The small molecule below binds the protein below.
Small molecule (SMILES): OC[C@H]1O[C@H](O[C@H]2O[C@H](CO)[C@@H](O)[C@H](O)[C@H]2O)[C@H](O)[C@@H](O)[C@@H]1O

Sequence of chain 1.B:
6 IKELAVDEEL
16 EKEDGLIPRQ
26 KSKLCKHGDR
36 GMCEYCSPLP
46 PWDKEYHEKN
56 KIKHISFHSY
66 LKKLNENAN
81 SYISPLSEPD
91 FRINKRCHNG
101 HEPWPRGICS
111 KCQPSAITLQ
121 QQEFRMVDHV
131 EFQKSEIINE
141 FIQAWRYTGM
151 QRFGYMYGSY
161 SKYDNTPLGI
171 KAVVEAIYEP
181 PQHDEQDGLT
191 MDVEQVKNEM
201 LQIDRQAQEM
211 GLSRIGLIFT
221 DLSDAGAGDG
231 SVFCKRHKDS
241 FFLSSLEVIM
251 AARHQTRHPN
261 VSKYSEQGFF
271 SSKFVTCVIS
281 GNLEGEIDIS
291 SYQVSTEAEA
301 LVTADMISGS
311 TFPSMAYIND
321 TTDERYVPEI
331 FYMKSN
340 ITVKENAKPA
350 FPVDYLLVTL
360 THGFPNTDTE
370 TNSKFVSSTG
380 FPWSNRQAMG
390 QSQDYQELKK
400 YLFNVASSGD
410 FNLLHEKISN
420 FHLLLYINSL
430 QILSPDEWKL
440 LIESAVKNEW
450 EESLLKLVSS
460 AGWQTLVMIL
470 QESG

Binding-site contacts:
Ligand atom O6 contacts residue TYR160 of chain 1.B at 4.2 Å.
Ligand atom O4 contacts residue GLU14 of chain 1.B at 2.6 Å (salt-bridge).
Ligand atom C6 contacts residue GLU14 of chain 1.B at 3.4 Å.
Ligand atom O6 contacts residue GLU175 of chain 1.B at 3.4 Å (salt-bridge).
Ligand atom O3 contacts residue SER159 of chain 1.B at 4.3 Å.
Ligand atom O6 contacts residue ASN371 of chain 1.B at 3.3 Å (h-bond).
Ligand atom C5 contacts residue SER161 of chain 1.B at 4.2 Å.
Ligand atom O6 contacts residue SER161 of chain 1.B at 3.6 Å.
Ligand atom C6 contacts residue GLN133 of chain 1.B at 4.4 Å.
Ligand atom O6 contacts residue LYS162 of chain 1.B at 3.9 Å.
Ligand atom O4 contacts residue ALA10 of chain 1.B at 3.8 Å.
Ligand atom C6 contacts residue ASN371 of chain 1.B at 3.7 Å.
Ligand atom O4 contacts residue LYS373 of chain 1.B at 4.1 Å.
Ligand atom C6 contacts residue TYR160 of chain 1.B at 3.9 Å (hydrophobic).
Ligand atom C4 contacts residue SER159 of chain 1.B at 4.1 Å.
Ligand atom O6 contacts residue VAL11 of chain 1.B at 3.6 Å.
Ligand atom C5 contacts residue GLU14 of chain 1.B at 4.0 Å.
Ligand atom O3 contacts residue LYS373 of chain 1.B at 4.0 Å.
Ligand atom O6 contacts residue GLU14 of chain 1.B at 2.8 Å (salt-bridge).
Ligand atom C1 contacts residue TYR160 of chain 1.B at 4.5 Å (hydrophobic).
Ligand atom C6 contacts residue SER161 of chain 1.B at 4.2 Å.
Ligand atom O5 contacts residue SER161 of chain 1.B at 3.1 Å.
Ligand atom C6 contacts residue VAL11 of chain 1.B at 3.6 Å (hydrophobic).
Ligand atom C3 contacts residue SER159 of chain 1.B at 4.1 Å.
Ligand atom C1 contacts residue SER159 of chain 1.B at 3.8 Å.
Ligand atom C6 contacts residue GLU175 of chain 1.B at 4.2 Å.
Ligand atom O6 contacts residue GLN133 of chain 1.B at 4.0 Å.
Ligand atom O5 contacts residue SER159 of chain 1.B at 3.8 Å.
Ligand atom C6 contacts residue ALA10 of chain 1.B at 3.9 Å (hydrophobic).
Ligand atom C5 contacts residue SER159 of chain 1.B at 4.5 Å.
Ligand atom C1 contacts residue SER161 of chain 1.B at 3.8 Å.
Ligand atom O5 contacts residue TYR160 of chain 1.B at 4.2 Å.
Ligand atom C2 contacts residue SER159 of chain 1.B at 3.2 Å.
Ligand atom C4 contacts residue GLU14 of chain 1.B at 3.3 Å.
Ligand atom C5 contacts residue TYR160 of chain 1.B at 4.4 Å (hydrophobic).
Ligand atom O2 contacts residue SER159 of chain 1.B at 4.0 Å.